Sequence of chain 1.A:
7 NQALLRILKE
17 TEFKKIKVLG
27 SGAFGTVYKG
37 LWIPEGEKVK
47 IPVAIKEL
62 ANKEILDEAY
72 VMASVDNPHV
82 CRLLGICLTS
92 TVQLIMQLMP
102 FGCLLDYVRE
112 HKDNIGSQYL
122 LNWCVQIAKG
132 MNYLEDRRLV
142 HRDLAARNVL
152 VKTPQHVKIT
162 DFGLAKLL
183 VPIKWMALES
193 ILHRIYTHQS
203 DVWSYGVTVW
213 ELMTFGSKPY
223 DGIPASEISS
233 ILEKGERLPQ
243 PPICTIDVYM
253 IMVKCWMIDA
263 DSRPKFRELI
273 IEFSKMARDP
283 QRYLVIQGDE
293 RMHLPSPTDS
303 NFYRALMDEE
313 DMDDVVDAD

Binding-site contacts:
Ligand atom C25 contacts residue CYS104 of chain 1.A at 2.8 Å (hydrophobic).
Ligand atom C12 contacts residue PRO101 of chain 1.A at 3.5 Å (hydrophobic).
Ligand atom N7 contacts residue LEU99 of chain 1.A at 3.7 Å.
Ligand atom C20 contacts residue THR161 of chain 1.A at 3.4 Å.
Ligand atom N9 contacts residue LEU151 of chain 1.A at 3.5 Å.
Ligand atom C19 contacts residue ASP162 of chain 1.A at 3.1 Å.
Ligand atom C19 contacts residue THR161 of chain 1.A at 3.7 Å.
Ligand atom N33 contacts residue ASP107 of chain 1.A at 3.5 Å (salt-bridge).
Ligand atom C12 contacts residue MET100 of chain 1.A at 3.6 Å (hydrophobic).
Ligand atom C24 contacts residue CYS104 of chain 1.A at 2.8 Å (hydrophobic).
Ligand atom C10 contacts residue LEU151 of chain 1.A at 3.5 Å (hydrophobic).
Ligand atom N9 contacts residue ALA50 of chain 1.A at 3.6 Å.
Ligand atom CL contacts residue LEU95 of chain 1.A at 3.2 Å.
Ligand atom CL contacts residue LYS52 of chain 1.A at 3.4 Å.
Ligand atom C19 contacts residue LYS52 of chain 1.A at 3.6 Å.
Ligand atom N33 contacts residue CYS104 of chain 1.A at 3.3 Å (h-bond).
Ligand atom C17 contacts residue LYS52 of chain 1.A at 3.6 Å.
Ligand atom C24 contacts residue ASP107 of chain 1.A at 3.5 Å.
Ligand atom C23 contacts residue CYS104 of chain 1.A at 1.8 Å (hydrophobic).
Ligand atom C23 contacts residue ASP107 of chain 1.A at 3.4 Å.
Ligand atom C18 contacts residue LYS52 of chain 1.A at 3.5 Å.
Ligand atom F21 contacts residue MET97 of chain 1.A at 3.5 Å.
Ligand atom C12 contacts residue GLY103 of chain 1.A at 3.3 Å.
Ligand atom O27 contacts residue CYS104 of chain 1.A at 2.7 Å.
Ligand atom O11 contacts residue GLY103 of chain 1.A at 3.2 Å.
Ligand atom C20 contacts residue ASP162 of chain 1.A at 3.7 Å.
Ligand atom N7 contacts residue MET100 of chain 1.A at 2.9 Å (h-bond).
Ligand atom C8 contacts residue GLN98 of chain 1.A at 3.2 Å.
Ligand atom C8 contacts residue ALA50 of chain 1.A at 3.4 Å (hydrophobic).
Ligand atom C2 contacts residue GLY103 of chain 1.A at 3.6 Å.
Ligand atom CL contacts residue ALA50 of chain 1.A at 3.6 Å.
Ligand atom F21 contacts residue LYS52 of chain 1.A at 3.5 Å.
Ligand atom F21 contacts residue LEU95 of chain 1.A at 3.6 Å.
Ligand atom C25 contacts residue ASP107 of chain 1.A at 3.2 Å.
Ligand atom O27 contacts residue LEU151 of chain 1.A at 3.4 Å.
Ligand atom C17 contacts residue MET97 of chain 1.A at 3.5 Å (hydrophobic).
Ligand atom C18 contacts residue MET97 of chain 1.A at 3.4 Å (hydrophobic).
Ligand atom C26 contacts residue CYS104 of chain 1.A at 3.3 Å (hydrophobic).
Ligand atom C8 contacts residue MET100 of chain 1.A at 3.5 Å (hydrophobic).
Ligand atom C3 contacts residue MET100 of chain 1.A at 3.1 Å (hydrophobic).

This small molecule binds to this protein.
Small molecule (SMILES): COc1cc2ncnc(Nc3ccc(F)c(Cl)c3)c2cc1NC(=O)/C=C/CN1CCCCC1